Sequence of chain 3.A:
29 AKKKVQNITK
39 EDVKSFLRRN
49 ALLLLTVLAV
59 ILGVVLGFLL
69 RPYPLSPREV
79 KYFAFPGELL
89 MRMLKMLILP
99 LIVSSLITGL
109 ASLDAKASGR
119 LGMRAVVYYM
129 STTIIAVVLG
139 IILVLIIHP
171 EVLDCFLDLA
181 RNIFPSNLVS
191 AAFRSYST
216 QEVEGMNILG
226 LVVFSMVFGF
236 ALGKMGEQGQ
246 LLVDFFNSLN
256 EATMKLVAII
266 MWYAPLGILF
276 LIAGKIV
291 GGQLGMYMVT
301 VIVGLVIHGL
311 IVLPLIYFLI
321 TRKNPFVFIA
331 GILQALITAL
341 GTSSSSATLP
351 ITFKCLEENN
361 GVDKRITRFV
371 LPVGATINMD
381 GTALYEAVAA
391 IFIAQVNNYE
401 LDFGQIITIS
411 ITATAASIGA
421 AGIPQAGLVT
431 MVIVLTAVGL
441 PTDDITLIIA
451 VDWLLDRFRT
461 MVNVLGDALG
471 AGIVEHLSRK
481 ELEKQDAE

Binding-site contacts:
Ligand atom N1 contacts residue PHE369 of chain 3.A at 3.3 Å (h-bond).
Ligand atom C18 contacts residue GLY117 of chain 3.A at 3.4 Å.
Ligand atom C5 contacts residue MET231 of chain 3.A at 3.5 Å (hydrophobic).
Ligand atom C16 contacts residue VAL373 of chain 3.A at 3.6 Å (hydrophobic).
Ligand atom C5 contacts residue VAL373 of chain 3.A at 3.9 Å (hydrophobic).
Ligand atom O contacts residue ILE377 of chain 3.A at 3.9 Å.
Ligand atom C18 contacts residue SER116 of chain 3.A at 3.3 Å.
Ligand atom N1 contacts residue ALA123 of chain 3.A at 3.4 Å.
Ligand atom C20 contacts residue PHE235 of chain 3.A at 3.7 Å (hydrophobic).
Ligand atom C3 contacts residue VAL124 of chain 3.A at 3.5 Å (hydrophobic).
Ligand atom C3 contacts residue VAL373 of chain 3.A at 3.9 Å (hydrophobic).
Ligand atom C14 contacts residue PHE369 of chain 3.A at 3.2 Å (hydrophobic).
Ligand atom O2 contacts residue PHE369 of chain 3.A at 3.3 Å.
Ligand atom C2 contacts residue VAL373 of chain 3.A at 3.8 Å (hydrophobic).
Ligand atom C2 contacts residue ILE377 of chain 3.A at 3.6 Å (hydrophobic).
Ligand atom C12 contacts residue MET231 of chain 3.A at 3.7 Å (hydrophobic).
Ligand atom C6 contacts residue MET231 of chain 3.A at 3.4 Å (hydrophobic).
Ligand atom C9 contacts residue GLY120 of chain 3.A at 3.7 Å.
Ligand atom N1 contacts residue VAL373 of chain 3.A at 3.5 Å.
Ligand atom C19 contacts residue ALA113 of chain 3.A at 3.2 Å (hydrophobic).
Ligand atom N contacts residue LEU108 of chain 3.A at 3.9 Å.
Ligand atom O2 contacts residue MET231 of chain 3.A at 3.4 Å (h-bond).
Ligand atom C22 contacts residue PHE235 of chain 3.A at 3.6 Å (hydrophobic).
Ligand atom C13 contacts residue PHE369 of chain 3.A at 3.7 Å (hydrophobic).
Ligand atom C15 contacts residue PHE369 of chain 3.A at 3.4 Å (hydrophobic).
Ligand atom N contacts residue VAL373 of chain 3.A at 3.7 Å.
Ligand atom C1 contacts residue VAL373 of chain 3.A at 3.7 Å (hydrophobic).
Ligand atom C16 contacts residue ALA123 of chain 3.A at 3.9 Å (hydrophobic).
Ligand atom C4 contacts residue VAL373 of chain 3.A at 3.9 Å (hydrophobic).
Ligand atom C12 contacts residue LEU108 of chain 3.A at 3.9 Å (hydrophobic).
Ligand atom C6 contacts residue VAL373 of chain 3.A at 3.8 Å (hydrophobic).
Ligand atom C13 contacts residue MET231 of chain 3.A at 3.5 Å (hydrophobic).
Ligand atom O1 contacts residue VAL124 of chain 3.A at 3.5 Å.
Ligand atom C16 contacts residue PHE369 of chain 3.A at 3.5 Å (hydrophobic).
Ligand atom C19 contacts residue SER116 of chain 3.A at 3.1 Å.
Ligand atom O1 contacts residue GLY120 of chain 3.A at 3.5 Å.
Ligand atom C8 contacts residue GLY120 of chain 3.A at 3.9 Å.
Ligand atom C11 contacts residue SER116 of chain 3.A at 3.6 Å.
Ligand atom N contacts residue PHE369 of chain 3.A at 2.8 Å (h-bond).
Ligand atom N1 contacts residue TYR127 of chain 3.A at 3.1 Å (h-bond).

This small molecule binds to this protein.
Small molecule (SMILES): COc1ccc(C2C(C#N)=C(N)OC3=C2C(=O)C[C@@H](c2cccc4ccccc24)C3)cc1